A protein and the small-molecule ligand that binds it are described below.
Small molecule (SMILES): CC(=O)N[C@@H]1[C@@H](O)[C@H](O)[C@@H](CO)O[C@H]1O

Binding-site contacts:
Ligand atom C7 contacts residue ASN657 of chain 1.A at 3.6 Å.
Ligand atom N2 contacts residue ASN657 of chain 1.A at 2.9 Å (h-bond).
Ligand atom C5 contacts residue ASN657 of chain 1.A at 3.7 Å.
Ligand atom C3 contacts residue ASN657 of chain 1.A at 3.8 Å.
Ligand atom O5 contacts residue ASN657 of chain 1.A at 2.4 Å (h-bond).
Ligand atom C2 contacts residue ASN657 of chain 1.A at 2.4 Å.
Ligand atom O7 contacts residue ASN657 of chain 1.A at 3.8 Å.
Ligand atom C8 contacts residue HIS655 of chain 1.A at 4.2 Å.
Ligand atom C1 contacts residue ASN657 of chain 1.A at 1.4 Å.
Ligand atom C4 contacts residue ASN657 of chain 1.A at 4.2 Å.

Sequence of chain 1.A:
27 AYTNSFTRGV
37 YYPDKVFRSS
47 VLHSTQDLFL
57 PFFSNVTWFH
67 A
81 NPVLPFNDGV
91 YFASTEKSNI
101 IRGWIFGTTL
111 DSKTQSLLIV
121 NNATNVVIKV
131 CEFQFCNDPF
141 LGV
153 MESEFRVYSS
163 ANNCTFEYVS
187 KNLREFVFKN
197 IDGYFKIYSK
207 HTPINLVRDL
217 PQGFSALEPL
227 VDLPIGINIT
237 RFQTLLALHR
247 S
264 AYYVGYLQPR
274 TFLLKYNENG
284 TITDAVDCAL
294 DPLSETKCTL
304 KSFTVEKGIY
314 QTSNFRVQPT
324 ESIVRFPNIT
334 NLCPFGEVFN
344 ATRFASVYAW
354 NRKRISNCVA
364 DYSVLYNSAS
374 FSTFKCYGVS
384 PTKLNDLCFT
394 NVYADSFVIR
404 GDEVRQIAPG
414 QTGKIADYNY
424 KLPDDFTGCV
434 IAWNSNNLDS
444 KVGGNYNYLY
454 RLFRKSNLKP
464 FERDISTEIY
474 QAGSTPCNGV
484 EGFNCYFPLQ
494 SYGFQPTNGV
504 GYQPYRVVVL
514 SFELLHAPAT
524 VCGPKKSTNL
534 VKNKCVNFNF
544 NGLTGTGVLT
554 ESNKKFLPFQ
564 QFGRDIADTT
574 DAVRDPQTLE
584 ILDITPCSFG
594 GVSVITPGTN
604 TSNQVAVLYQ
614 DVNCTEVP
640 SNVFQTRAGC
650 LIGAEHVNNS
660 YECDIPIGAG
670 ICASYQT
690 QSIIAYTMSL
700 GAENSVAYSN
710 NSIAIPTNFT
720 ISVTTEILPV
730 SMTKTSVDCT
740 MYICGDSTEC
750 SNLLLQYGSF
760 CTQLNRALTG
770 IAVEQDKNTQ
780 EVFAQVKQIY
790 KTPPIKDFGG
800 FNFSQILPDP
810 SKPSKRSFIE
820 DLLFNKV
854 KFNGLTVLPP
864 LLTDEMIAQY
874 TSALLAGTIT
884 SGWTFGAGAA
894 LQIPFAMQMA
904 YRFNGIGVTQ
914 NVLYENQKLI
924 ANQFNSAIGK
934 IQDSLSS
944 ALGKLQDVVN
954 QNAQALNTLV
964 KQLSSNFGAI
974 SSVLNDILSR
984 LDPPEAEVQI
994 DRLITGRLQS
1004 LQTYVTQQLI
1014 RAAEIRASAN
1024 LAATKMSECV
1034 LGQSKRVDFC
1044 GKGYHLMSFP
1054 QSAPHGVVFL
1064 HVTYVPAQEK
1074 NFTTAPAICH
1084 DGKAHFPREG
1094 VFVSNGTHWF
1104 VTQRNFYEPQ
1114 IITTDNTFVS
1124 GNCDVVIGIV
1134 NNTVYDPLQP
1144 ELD